This protein binds this small molecule.
Small molecule (SMILES): CC(=O)N[C@H]1[C@H]([C@H](O)[C@H](O)CO)O[C@](O)(C(=O)O)C[C@@H]1O

Binding-site contacts:
Ligand atom O8 contacts residue GLU56 of chain 1.D at 2.8 Å (salt-bridge).
Ligand atom O1A contacts residue THR34 of chain 1.C at 3.0 Å (h-bond).
Ligand atom O1B contacts residue MET20 of chain 1.D at 3.3 Å (h-bond).
Ligand atom C6 contacts residue GLU56 of chain 1.D at 3.4 Å.
Ligand atom C1 contacts residue THR34 of chain 1.C at 3.9 Å.
Ligand atom O1B contacts residue LYS67 of chain 1.C at 2.8 Å (salt-bridge).
Ligand atom O7 contacts residue THR34 of chain 1.C at 3.1 Å (h-bond).
Ligand atom O9 contacts residue GLU56 of chain 1.D at 3.6 Å.
Ligand atom O1A contacts residue MET20 of chain 1.D at 3.6 Å (h-bond).
Ligand atom C5 contacts residue SER37 of chain 1.C at 3.7 Å.
Ligand atom C1 contacts residue LEU68 of chain 1.C at 3.8 Å (hydrophobic).
Ligand atom C9 contacts residue VN41 of chain 1.BA at 2.8 Å.
Ligand atom O9 contacts residue ASP12 of chain 1.D at 3.1 Å (salt-bridge).
Ligand atom O9 contacts residue VN41 of chain 1.BA at 2.1 Å.
Ligand atom C7 contacts residue THR34 of chain 1.C at 4.0 Å.
Ligand atom C7 contacts residue GLU56 of chain 1.D at 3.9 Å.
Ligand atom O9 contacts residue THR54 of chain 1.D at 3.9 Å.
Ligand atom O9 contacts residue GLY55 of chain 1.D at 4.1 Å.
Ligand atom C2 contacts residue GLU56 of chain 1.D at 3.5 Å.
Ligand atom C1 contacts residue MET20 of chain 1.D at 3.8 Å (hydrophobic).
Ligand atom C2 contacts residue LYS67 of chain 1.C at 3.9 Å.
Ligand atom O2 contacts residue GLU56 of chain 1.D at 2.6 Å (salt-bridge).
Ligand atom C3 contacts residue SER37 of chain 1.C at 3.7 Å.
Ligand atom O6 contacts residue THR34 of chain 1.C at 3.3 Å (h-bond).
Ligand atom C1 contacts residue ARG64 of chain 1.C at 3.4 Å.
Ligand atom O1A contacts residue SER37 of chain 1.C at 3.7 Å.
Ligand atom O2 contacts residue LYS67 of chain 1.C at 3.0 Å (salt-bridge).
Ligand atom C3 contacts residue LEU68 of chain 1.C at 3.8 Å (hydrophobic).
Ligand atom C8 contacts residue GLU56 of chain 1.D at 3.0 Å.
Ligand atom C1 contacts residue LYS67 of chain 1.C at 3.7 Å.
Ligand atom O1B contacts residue GLU56 of chain 1.D at 4.0 Å.
Ligand atom O6 contacts residue GLU56 of chain 1.D at 3.4 Å (salt-bridge).
Ligand atom O8 contacts residue VN41 of chain 1.BA at 4.1 Å.
Ligand atom O8 contacts residue GLY55 of chain 1.D at 3.5 Å.
Ligand atom C4 contacts residue SER37 of chain 1.C at 4.1 Å.
Ligand atom O1A contacts residue LEU68 of chain 1.C at 4.0 Å.
Ligand atom O7 contacts residue SER37 of chain 1.C at 3.8 Å.
Ligand atom O1A contacts residue ARG64 of chain 1.C at 2.9 Å (salt-bridge).
Ligand atom O6 contacts residue SER37 of chain 1.C at 3.9 Å.
Ligand atom O1B contacts residue ARG64 of chain 1.C at 2.8 Å (salt-bridge).

Sequence of chain 1.C:
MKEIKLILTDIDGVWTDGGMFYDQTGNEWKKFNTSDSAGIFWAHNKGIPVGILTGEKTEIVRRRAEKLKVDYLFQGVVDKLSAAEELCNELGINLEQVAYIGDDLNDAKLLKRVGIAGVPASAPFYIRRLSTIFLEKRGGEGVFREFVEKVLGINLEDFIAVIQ

Sequence of chain 1.D:
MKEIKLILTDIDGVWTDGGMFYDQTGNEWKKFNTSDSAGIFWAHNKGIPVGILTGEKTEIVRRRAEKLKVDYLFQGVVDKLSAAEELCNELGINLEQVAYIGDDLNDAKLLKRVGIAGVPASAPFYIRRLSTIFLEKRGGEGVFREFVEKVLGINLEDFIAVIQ